Binding-site contacts:
Ligand atom N1 contacts residue PRO171 of chain 55.A at 3.8 Å.
Ligand atom C4 contacts residue LYS186 of chain 52.A at 3.6 Å.
Ligand atom N2 contacts residue PRO171 of chain 55.A at 2.9 Å (h-bond).
Ligand atom OP1 contacts residue ARG184 of chain 52.A at 2.5 Å (salt-bridge).
Ligand atom N7 contacts residue ARG170 of chain 55.A at 3.8 Å.
Ligand atom N2 contacts residue DC1 of chain 53.C at 2.8 Å (h-bond).
Ligand atom N2 contacts residue ILE172 of chain 55.A at 3.6 Å.
Ligand atom C4 contacts residue ILE172 of chain 55.A at 3.5 Å (hydrophobic).
Ligand atom C5 contacts residue ARG170 of chain 55.A at 3.1 Å.
Ligand atom N1 contacts residue DC1 of chain 53.C at 2.9 Å (h-bond).
Ligand atom O6 contacts residue DC1 of chain 53.C at 2.9 Å (h-bond).
Ligand atom N4 contacts residue ASN380 of chain 53.A at 3.1 Å (h-bond).
Ligand atom C4 contacts residue LYS379 of chain 53.A at 3.9 Å.
Ligand atom C2 contacts residue PRO171 of chain 55.A at 3.6 Å (hydrophobic).
Ligand atom C2 contacts residue ARG170 of chain 55.A at 3.9 Å.
Ligand atom C6 contacts residue DC1 of chain 53.C at 3.5 Å.
Ligand atom C6 contacts residue ARG170 of chain 55.A at 1.9 Å.
Ligand atom O2 contacts residue LYS185 of chain 52.A at 3.7 Å.
Ligand atom C2 contacts residue DC1 of chain 53.C at 3.5 Å.
Ligand atom C4' contacts residue ARG251 of chain 52.A at 3.8 Å.
Ligand atom N4 contacts residue LEU169 of chain 55.A at 3.9 Å.
Ligand atom N4 contacts residue LYS379 of chain 53.A at 3.0 Å (salt-bridge).
Ligand atom O5' contacts residue ARG184 of chain 52.A at 2.3 Å (salt-bridge).
Ligand atom N3 contacts residue ILE172 of chain 55.A at 3.5 Å.
Ligand atom C5 contacts residue LYS186 of chain 52.A at 3.6 Å.
Ligand atom C4' contacts residue ARG184 of chain 52.A at 3.4 Å.
Ligand atom C6 contacts residue LYS186 of chain 52.A at 3.7 Å.
Ligand atom C5' contacts residue ARG184 of chain 52.A at 3.4 Å.
Ligand atom P contacts residue ARG184 of chain 52.A at 2.8 Å.
Ligand atom N4 contacts residue ILE172 of chain 55.A at 3.7 Å.
Ligand atom O2 contacts residue ARG184 of chain 52.A at 3.7 Å.
Ligand atom N1 contacts residue ARG170 of chain 55.A at 2.5 Å (salt-bridge).
Ligand atom N3 contacts residue LYS186 of chain 52.A at 3.5 Å.
Ligand atom O4' contacts residue ASP535 of chain 52.A at 3.7 Å.
Ligand atom C5' contacts residue ARG251 of chain 52.A at 3.8 Å.
Ligand atom O3' contacts residue ARG184 of chain 52.A at 3.1 Å (salt-bridge).
Ligand atom C2 contacts residue ILE172 of chain 55.A at 3.8 Å (hydrophobic).
Ligand atom O6 contacts residue ARG170 of chain 55.A at 0.9 Å (salt-bridge).
Ligand atom OP1 contacts residue ARG251 of chain 52.A at 3.4 Å (salt-bridge).
Ligand atom N4 contacts residue LYS186 of chain 52.A at 3.9 Å.

Sequence of chain 55.A:
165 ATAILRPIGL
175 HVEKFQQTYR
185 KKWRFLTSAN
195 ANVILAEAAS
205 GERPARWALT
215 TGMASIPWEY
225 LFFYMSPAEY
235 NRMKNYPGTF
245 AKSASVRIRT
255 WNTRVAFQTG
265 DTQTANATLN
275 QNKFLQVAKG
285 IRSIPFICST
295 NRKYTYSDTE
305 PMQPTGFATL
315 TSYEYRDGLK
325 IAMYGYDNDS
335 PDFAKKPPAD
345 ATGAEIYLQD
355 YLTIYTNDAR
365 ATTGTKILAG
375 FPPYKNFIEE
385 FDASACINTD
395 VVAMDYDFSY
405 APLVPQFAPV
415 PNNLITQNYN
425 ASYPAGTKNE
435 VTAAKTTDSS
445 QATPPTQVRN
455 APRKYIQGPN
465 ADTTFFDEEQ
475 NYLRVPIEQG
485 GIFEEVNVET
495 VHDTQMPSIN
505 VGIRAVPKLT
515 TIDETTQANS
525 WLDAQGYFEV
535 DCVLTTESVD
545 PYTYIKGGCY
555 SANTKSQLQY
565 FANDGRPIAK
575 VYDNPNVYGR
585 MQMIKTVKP

Sequence of chain 53.A:
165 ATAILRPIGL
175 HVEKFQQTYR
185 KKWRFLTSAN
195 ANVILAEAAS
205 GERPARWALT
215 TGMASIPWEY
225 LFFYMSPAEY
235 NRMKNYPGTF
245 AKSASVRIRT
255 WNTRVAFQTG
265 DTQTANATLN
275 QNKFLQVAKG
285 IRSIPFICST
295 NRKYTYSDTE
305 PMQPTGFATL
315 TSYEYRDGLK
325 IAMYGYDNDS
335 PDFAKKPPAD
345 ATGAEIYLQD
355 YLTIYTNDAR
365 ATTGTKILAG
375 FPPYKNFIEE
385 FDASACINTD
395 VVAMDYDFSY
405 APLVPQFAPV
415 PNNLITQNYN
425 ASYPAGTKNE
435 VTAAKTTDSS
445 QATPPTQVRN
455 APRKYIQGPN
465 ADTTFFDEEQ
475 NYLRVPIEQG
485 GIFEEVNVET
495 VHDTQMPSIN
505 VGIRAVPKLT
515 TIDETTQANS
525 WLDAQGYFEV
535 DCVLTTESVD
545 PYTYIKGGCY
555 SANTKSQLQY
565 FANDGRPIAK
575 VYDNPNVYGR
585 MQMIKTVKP

A small-molecule ligand and the protein it binds are described below.
Small molecule (SMILES): Nc1ccn([C@H]2C[C@H](O[P](=O)(O)OC[C@H]3O[C@@H](n4cnc5c(=O)nc(N)[nH]c54)C[C@@H]3O)[C@@H](COP(=O)=O)O2)c(=O)n1

Sequence of chain 52.A:
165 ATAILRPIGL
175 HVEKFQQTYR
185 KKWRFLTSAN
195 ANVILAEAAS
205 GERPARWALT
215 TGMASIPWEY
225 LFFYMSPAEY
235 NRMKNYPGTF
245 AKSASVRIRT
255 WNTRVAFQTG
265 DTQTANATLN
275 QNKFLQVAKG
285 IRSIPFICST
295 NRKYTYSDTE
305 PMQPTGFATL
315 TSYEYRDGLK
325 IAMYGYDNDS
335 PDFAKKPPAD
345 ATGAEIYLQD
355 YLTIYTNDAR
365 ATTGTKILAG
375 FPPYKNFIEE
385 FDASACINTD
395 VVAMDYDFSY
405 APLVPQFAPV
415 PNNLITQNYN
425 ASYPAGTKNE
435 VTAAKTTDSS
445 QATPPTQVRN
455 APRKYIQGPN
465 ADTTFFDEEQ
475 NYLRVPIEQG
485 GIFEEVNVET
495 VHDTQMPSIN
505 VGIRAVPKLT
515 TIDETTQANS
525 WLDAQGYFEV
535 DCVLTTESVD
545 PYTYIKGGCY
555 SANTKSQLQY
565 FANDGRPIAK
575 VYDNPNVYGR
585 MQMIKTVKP